Binding-site contacts:
Ligand atom C8 contacts residue ROL1 of chain 1.J at 0.5 Å.
Ligand atom O1 contacts residue ROL1 of chain 1.J at 1.4 Å (h-bond).
Ligand atom C11 contacts residue ROL1 of chain 1.J at 0.4 Å.
Ligand atom C14 contacts residue ROL1 of chain 1.J at 0.7 Å.
Ligand atom O3 contacts residue ILE280 of chain 1.B at 3.6 Å.
Ligand atom C9 contacts residue TYR103 of chain 1.B at 3.8 Å (hydrophobic).
Ligand atom C10 contacts residue ROL1 of chain 1.J at 0.5 Å.
Ligand atom O2 contacts residue GLN313 of chain 1.B at 3.3 Å (h-bond).
Ligand atom N1 contacts residue ROL1 of chain 1.J at 0.8 Å.
Ligand atom C15 contacts residue ROL1 of chain 1.J at 0.6 Å.
Ligand atom O2 contacts residue PHE316 of chain 1.B at 3.7 Å.
Ligand atom O1 contacts residue HIS104 of chain 1.B at 3.7 Å.
Ligand atom C16 contacts residue ROL1 of chain 1.J at 0.5 Å.
Ligand atom C2 contacts residue HIS104 of chain 1.B at 3.8 Å.
Ligand atom C8 contacts residue PHE316 of chain 1.B at 3.4 Å (hydrophobic).
Ligand atom C13 contacts residue ROL1 of chain 1.J at 0.5 Å.
Ligand atom C10 contacts residue TYR103 of chain 1.B at 3.5 Å (hydrophobic).
Ligand atom C11 contacts residue PHE284 of chain 1.B at 3.6 Å (hydrophobic).
Ligand atom C12 contacts residue PHE284 of chain 1.B at 3.5 Å (hydrophobic).
Ligand atom C2 contacts residue ROL1 of chain 1.J at 0.2 Å.
Ligand atom O2 contacts residue ROL1 of chain 1.J at 0.6 Å (h-bond).
Ligand atom C6 contacts residue ROL1 of chain 1.J at 0.4 Å.
Ligand atom C13 contacts residue GLN313 of chain 1.B at 3.6 Å.
Ligand atom C4 contacts residue ROL1 of chain 1.J at 0.4 Å.
Ligand atom C16 contacts residue THR277 of chain 1.B at 3.7 Å.
Ligand atom C3 contacts residue ROL1 of chain 1.J at 0.3 Å.
Ligand atom C9 contacts residue ROL1 of chain 1.J at 0.6 Å.
Ligand atom O3 contacts residue GLN313 of chain 1.B at 3.5 Å (h-bond).
Ligand atom C7 contacts residue PHE316 of chain 1.B at 3.6 Å (hydrophobic).
Ligand atom O3 contacts residue ROL1 of chain 1.J at 0.4 Å (h-bond).
Ligand atom C5 contacts residue ROL1 of chain 1.J at 0.3 Å.
Ligand atom C7 contacts residue ROL1 of chain 1.J at 0.3 Å.
Ligand atom C14 contacts residue PHE316 of chain 1.B at 3.5 Å (hydrophobic).
Ligand atom C9 contacts residue ASN265 of chain 1.B at 3.5 Å.
Ligand atom C12 contacts residue ROL1 of chain 1.J at 0.2 Å.
Ligand atom C15 contacts residue PHE316 of chain 1.B at 3.7 Å (hydrophobic).
Ligand atom O1 contacts residue PHE284 of chain 1.B at 3.5 Å.
Ligand atom C9 contacts residue PHE316 of chain 1.B at 3.7 Å (hydrophobic).
Ligand atom C1 contacts residue ROL1 of chain 1.J at 0.5 Å.
Ligand atom C12 contacts residue MET281 of chain 1.B at 3.1 Å (hydrophobic).

Sequence of chain 1.B:
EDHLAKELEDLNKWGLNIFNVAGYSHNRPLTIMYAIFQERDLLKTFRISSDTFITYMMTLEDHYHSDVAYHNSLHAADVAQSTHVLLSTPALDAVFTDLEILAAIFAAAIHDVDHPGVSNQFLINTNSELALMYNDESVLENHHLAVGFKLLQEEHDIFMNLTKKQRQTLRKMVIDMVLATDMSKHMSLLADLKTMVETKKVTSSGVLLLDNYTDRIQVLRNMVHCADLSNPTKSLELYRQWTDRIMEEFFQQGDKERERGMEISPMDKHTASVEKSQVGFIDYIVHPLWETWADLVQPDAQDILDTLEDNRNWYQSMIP

A protein and the small-molecule ligand that binds it are described below.
Small molecule (SMILES): COc1ccc([C@@H]2CNC(=O)C2)cc1OC1CCCC1